This small molecule binds to this protein.
Small molecule (SMILES): CC(=O)N[C@H]1[C@H](O[C@H]2[C@H](O)[C@@H](NC(C)=O)CO[C@@H]2CO)O[C@H](CO)[C@@H](O)[C@@H]1O

Binding-site contacts:
Ligand atom O3 contacts residue TYR168 of chain 1.B at 3.6 Å.
Ligand atom C5 contacts residue TYR168 of chain 1.B at 4.0 Å (hydrophobic).
Ligand atom C7 contacts residue CYS167 of chain 1.B at 4.2 Å (hydrophobic).
Ligand atom C8 contacts residue TYR163 of chain 1.B at 3.9 Å (hydrophobic).
Ligand atom C5 contacts residue SER170 of chain 1.B at 4.2 Å.
Ligand atom C5 contacts residue VAL169 of chain 1.B at 4.1 Å (hydrophobic).
Ligand atom C1 contacts residue TYR168 of chain 1.B at 3.9 Å (hydrophobic).
Ligand atom C6 contacts residue SER170 of chain 1.B at 3.9 Å.
Ligand atom O7 contacts residue CYS161 of chain 1.B at 3.1 Å (h-bond).
Ligand atom C8 contacts residue PRO166 of chain 1.B at 4.2 Å (hydrophobic).
Ligand atom O7 contacts residue PRO166 of chain 1.B at 3.8 Å.
Ligand atom C2 contacts residue TYR168 of chain 1.B at 4.2 Å (hydrophobic).
Ligand atom O5 contacts residue VAL169 of chain 1.B at 3.1 Å.
Ligand atom C2 contacts residue VAL169 of chain 1.B at 3.8 Å (hydrophobic).
Ligand atom O7 contacts residue TYR168 of chain 1.B at 2.9 Å (h-bond).
Ligand atom O5 contacts residue SER170 of chain 1.B at 3.3 Å (h-bond).
Ligand atom C4 contacts residue VAL169 of chain 1.B at 4.2 Å (hydrophobic).
Ligand atom C2 contacts residue ASN193 of chain 1.B at 2.5 Å.
Ligand atom O7 contacts residue CYS167 of chain 1.B at 3.1 Å (h-bond).
Ligand atom C1 contacts residue MET214 of chain 1.B at 4.4 Å (hydrophobic).
Ligand atom O5 contacts residue ASN193 of chain 1.B at 2.4 Å (h-bond).
Ligand atom N2 contacts residue CYS161 of chain 1.B at 4.4 Å.
Ligand atom C7 contacts residue CYS161 of chain 1.B at 3.8 Å (hydrophobic).
Ligand atom C3 contacts residue TYR168 of chain 1.B at 4.3 Å (hydrophobic).
Ligand atom C6 contacts residue VAL169 of chain 1.B at 4.3 Å (hydrophobic).
Ligand atom O6 contacts residue SER170 of chain 1.B at 3.0 Å (h-bond).
Ligand atom C7 contacts residue ASN193 of chain 1.B at 3.5 Å.
Ligand atom C7 contacts residue TYR168 of chain 1.B at 4.0 Å (hydrophobic).
Ligand atom C1 contacts residue ASN193 of chain 1.B at 1.5 Å.
Ligand atom C1 contacts residue VAL169 of chain 1.B at 3.4 Å (hydrophobic).
Ligand atom O6 contacts residue TYR168 of chain 1.B at 4.3 Å.
Ligand atom O7 contacts residue ASN193 of chain 1.B at 3.9 Å.
Ligand atom N2 contacts residue ASN193 of chain 1.B at 2.8 Å (h-bond).
Ligand atom C3 contacts residue ASN193 of chain 1.B at 3.8 Å.
Ligand atom C4 contacts residue ASN193 of chain 1.B at 4.3 Å.
Ligand atom C1 contacts residue SER170 of chain 1.B at 4.2 Å.
Ligand atom C5 contacts residue ASN193 of chain 1.B at 3.7 Å.
Ligand atom O5 contacts residue TYR168 of chain 1.B at 3.5 Å (h-bond).
Ligand atom C8 contacts residue TYR162 of chain 1.B at 3.5 Å (hydrophobic).
Ligand atom C4 contacts residue TYR168 of chain 1.B at 3.9 Å (hydrophobic).

Sequence of chain 1.B:
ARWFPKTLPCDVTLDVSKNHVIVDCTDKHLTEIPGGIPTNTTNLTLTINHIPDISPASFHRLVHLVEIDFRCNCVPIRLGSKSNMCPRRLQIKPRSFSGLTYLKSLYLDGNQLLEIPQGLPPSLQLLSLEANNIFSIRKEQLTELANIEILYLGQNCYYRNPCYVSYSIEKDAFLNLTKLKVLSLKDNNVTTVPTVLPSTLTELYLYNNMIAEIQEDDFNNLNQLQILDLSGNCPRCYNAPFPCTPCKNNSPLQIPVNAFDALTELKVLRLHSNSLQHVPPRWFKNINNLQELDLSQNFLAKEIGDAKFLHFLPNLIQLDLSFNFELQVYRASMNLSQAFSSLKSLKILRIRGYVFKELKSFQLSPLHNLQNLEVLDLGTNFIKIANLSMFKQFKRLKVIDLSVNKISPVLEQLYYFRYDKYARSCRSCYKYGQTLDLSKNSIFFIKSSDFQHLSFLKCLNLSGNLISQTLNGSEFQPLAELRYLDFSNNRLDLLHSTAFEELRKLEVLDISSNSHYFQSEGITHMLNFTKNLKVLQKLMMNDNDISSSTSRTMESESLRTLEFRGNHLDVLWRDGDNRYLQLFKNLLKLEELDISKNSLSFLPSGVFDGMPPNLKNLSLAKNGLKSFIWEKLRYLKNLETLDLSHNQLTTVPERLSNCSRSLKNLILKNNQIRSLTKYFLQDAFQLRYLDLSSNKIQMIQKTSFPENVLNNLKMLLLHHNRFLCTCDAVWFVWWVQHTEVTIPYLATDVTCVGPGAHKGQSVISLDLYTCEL